Binding-site contacts:
Ligand atom N contacts residue THR209 of chain 1.A at 3.1 Å (h-bond).
Ligand atom O1 contacts residue HIS129 of chain 1.A at 3.5 Å.
Ligand atom C9 contacts residue ARG87 of chain 1.A at 3.3 Å.
Ligand atom O7 contacts residue HIS127 of chain 1.A at 2.7 Å (h-bond).
Ligand atom O8 contacts residue ALA207 of chain 1.A at 3.4 Å.
Ligand atom O1 contacts residue ARG95 of chain 1.A at 3.5 Å (salt-bridge).
Ligand atom O8 contacts residue LEU208 of chain 1.A at 3.3 Å (h-bond).
Ligand atom O3 contacts residue LYS226 of chain 1.A at 3.3 Å (salt-bridge).
Ligand atom C13 contacts residue THR209 of chain 1.A at 3.4 Å.
Ligand atom O1 contacts residue GLN47 of chain 1.A at 3.1 Å (h-bond).
Ligand atom O2 contacts residue GLU50 of chain 1.A at 3.3 Å (salt-bridge).
Ligand atom O4 contacts residue GLY132 of chain 1.A at 3.0 Å (h-bond).
Ligand atom O6 contacts residue HIS129 of chain 1.A at 3.2 Å.
Ligand atom O6 contacts residue GLU223 of chain 1.A at 2.6 Å (salt-bridge).
Ligand atom O contacts residue ARG87 of chain 1.A at 3.4 Å (salt-bridge).
Ligand atom O4 contacts residue LYS226 of chain 1.A at 2.8 Å (salt-bridge).
Ligand atom O6 contacts residue ZN1 of chain 1.B at 2.3 Å.
Ligand atom O6 contacts residue GLU50 of chain 1.A at 3.6 Å (salt-bridge).
Ligand atom O2 contacts residue GLN47 of chain 1.A at 3.0 Å (h-bond).
Ligand atom O2 contacts residue ZN1 of chain 1.B at 2.4 Å.
Ligand atom O8 contacts residue THR209 of chain 1.A at 3.1 Å (h-bond).
Ligand atom C8 contacts residue ARG87 of chain 1.A at 3.3 Å.
Ligand atom O8 contacts residue ASN94 of chain 1.A at 3.2 Å (h-bond).
Ligand atom O2 contacts residue ARG87 of chain 1.A at 3.0 Å (salt-bridge).
Ligand atom O1 contacts residue ASN94 of chain 1.A at 2.8 Å (h-bond).
Ligand atom C6 contacts residue GLU223 of chain 1.A at 3.5 Å.
Ligand atom P contacts residue ZN1 of chain 1.B at 2.8 Å.
Ligand atom N contacts residue MET204 of chain 1.A at 3.3 Å (h-bond).
Ligand atom O6 contacts residue ASP130 of chain 1.A at 3.4 Å (salt-bridge).
Ligand atom O contacts residue ARG95 of chain 1.A at 2.5 Å (salt-bridge).
Ligand atom C3 contacts residue GLU223 of chain 1.A at 3.6 Å.
Ligand atom O7 contacts residue HIS129 of chain 1.A at 2.8 Å (h-bond).
Ligand atom C13 contacts residue ASN94 of chain 1.A at 3.5 Å.
Ligand atom C5 contacts residue ARG95 of chain 1.A at 3.5 Å.
Ligand atom O4 contacts residue GLY131 of chain 1.A at 3.6 Å.
Ligand atom C contacts residue THR209 of chain 1.A at 3.2 Å.
Ligand atom N1 contacts residue ARG87 of chain 1.A at 3.6 Å (salt-bridge).
Ligand atom P contacts residue GLU223 of chain 1.A at 3.5 Å.
Ligand atom C6 contacts residue TRP149 of chain 1.A at 3.5 Å (hydrophobic).
Ligand atom O7 contacts residue ALA221 of chain 1.A at 3.5 Å.

A protein and the small-molecule ligand that binds it are described below.
Small molecule (SMILES): CC(=O)N[C@H](CCP(=O)(O)C[C@H](CCC[C@@H](N)C(=O)O)C(=O)O)C(=O)O

Sequence of chain 1.A:
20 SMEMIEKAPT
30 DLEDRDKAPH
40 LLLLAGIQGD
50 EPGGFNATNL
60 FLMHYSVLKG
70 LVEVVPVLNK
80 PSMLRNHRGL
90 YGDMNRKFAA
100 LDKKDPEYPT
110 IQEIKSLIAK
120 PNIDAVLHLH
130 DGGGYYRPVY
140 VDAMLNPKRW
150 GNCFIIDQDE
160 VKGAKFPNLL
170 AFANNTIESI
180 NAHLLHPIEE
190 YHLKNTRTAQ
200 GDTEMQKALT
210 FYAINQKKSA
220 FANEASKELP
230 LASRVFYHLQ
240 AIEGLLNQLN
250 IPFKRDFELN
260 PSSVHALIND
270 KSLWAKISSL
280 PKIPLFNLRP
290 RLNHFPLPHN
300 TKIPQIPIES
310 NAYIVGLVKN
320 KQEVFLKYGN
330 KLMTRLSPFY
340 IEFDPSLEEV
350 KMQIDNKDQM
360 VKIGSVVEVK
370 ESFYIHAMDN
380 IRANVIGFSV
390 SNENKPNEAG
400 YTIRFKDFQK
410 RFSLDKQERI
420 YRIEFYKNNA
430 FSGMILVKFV